Sequence of chain 2.A:
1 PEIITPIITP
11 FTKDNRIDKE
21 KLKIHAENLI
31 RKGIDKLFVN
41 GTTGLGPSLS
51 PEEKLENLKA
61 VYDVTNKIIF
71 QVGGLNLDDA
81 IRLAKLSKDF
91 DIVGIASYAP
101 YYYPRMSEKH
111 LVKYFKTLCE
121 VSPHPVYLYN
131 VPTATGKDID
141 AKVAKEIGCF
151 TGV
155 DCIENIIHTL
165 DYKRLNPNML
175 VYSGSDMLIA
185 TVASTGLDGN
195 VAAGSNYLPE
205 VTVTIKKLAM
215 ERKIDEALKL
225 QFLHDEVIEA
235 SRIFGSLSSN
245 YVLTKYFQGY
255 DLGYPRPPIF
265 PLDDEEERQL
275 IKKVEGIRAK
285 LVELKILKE

Binding-site contacts:
Ligand atom O4 contacts residue TYR129 of chain 2.A at 3.3 Å (h-bond).
Ligand atom O5 contacts residue THR43 of chain 2.A at 3.6 Å.
Ligand atom O2 contacts residue TYR129 of chain 2.A at 2.2 Å (h-bond).
Ligand atom O6 contacts residue THR42 of chain 2.A at 3.3 Å.
Ligand atom C6 contacts residue KPI154 of chain 2.A at 4.1 Å.
Ligand atom O1 contacts residue TYR129 of chain 2.A at 3.6 Å (h-bond).
Ligand atom C3 contacts residue THR43 of chain 2.A at 4.0 Å.
Ligand atom C2 contacts residue TYR129 of chain 2.A at 3.8 Å (hydrophobic).
Ligand atom O2 contacts residue GLY41 of chain 2.A at 4.1 Å.
Ligand atom O2 contacts residue THR42 of chain 2.A at 3.8 Å.
Ligand atom O1 contacts residue PRO6 of chain 2.A at 3.3 Å.
Ligand atom C1 contacts residue TYR129 of chain 2.A at 2.9 Å (hydrophobic).
Ligand atom O5 contacts residue KPI154 of chain 2.A at 3.1 Å.
Ligand atom C5 contacts residue KPI154 of chain 2.A at 2.8 Å.
Ligand atom O1 contacts residue THR42 of chain 2.A at 3.5 Å.
Ligand atom C2 contacts residue KPI154 of chain 2.A at 0.2 Å.
Ligand atom C1 contacts residue THR42 of chain 2.A at 4.0 Å.
Ligand atom C5 contacts residue THR43 of chain 2.A at 4.0 Å.
Ligand atom C3 contacts residue GLY178 of chain 2.A at 4.1 Å.
Ligand atom C2 contacts residue VAL195 of chain 2.A at 4.1 Å (hydrophobic).
Ligand atom O2 contacts residue PHE38 of chain 2.A at 4.1 Å.
Ligand atom O1 contacts residue THR43 of chain 2.A at 2.7 Å (h-bond).
Ligand atom O5 contacts residue ALA197 of chain 2.A at 3.8 Å.
Ligand atom C4 contacts residue CYS156 of chain 2.A at 4.3 Å (hydrophobic).
Ligand atom C1 contacts residue KPI154 of chain 2.A at 0.1 Å.
Ligand atom C4 contacts residue KPI154 of chain 2.A at 1.6 Å.
Ligand atom C2 contacts residue PRO6 of chain 2.A at 4.2 Å (hydrophobic).
Ligand atom O1 contacts residue KPI154 of chain 2.A at 0.1 Å (h-bond).
Ligand atom C3 contacts residue KPI154 of chain 2.A at 0.2 Å.
Ligand atom C1 contacts residue PRO6 of chain 2.A at 3.6 Å (hydrophobic).
Ligand atom C3 contacts residue VAL195 of chain 2.A at 4.3 Å (hydrophobic).
Ligand atom C6 contacts residue THR42 of chain 2.A at 3.9 Å.
Ligand atom O2 contacts residue PRO6 of chain 2.A at 3.9 Å.
Ligand atom C5 contacts residue THR42 of chain 2.A at 3.6 Å.
Ligand atom C1 contacts residue THR43 of chain 2.A at 3.9 Å.
Ligand atom O4 contacts residue CYS156 of chain 2.A at 3.6 Å (h-bond).
Ligand atom O4 contacts residue THR42 of chain 2.A at 3.4 Å (h-bond).
Ligand atom O4 contacts residue KPI154 of chain 2.A at 2.4 Å.
Ligand atom O2 contacts residue KPI154 of chain 2.A at 0.3 Å (h-bond).
Ligand atom O6 contacts residue PRO104 of chain 1.B at 3.7 Å.

Sequence of chain 1.B:
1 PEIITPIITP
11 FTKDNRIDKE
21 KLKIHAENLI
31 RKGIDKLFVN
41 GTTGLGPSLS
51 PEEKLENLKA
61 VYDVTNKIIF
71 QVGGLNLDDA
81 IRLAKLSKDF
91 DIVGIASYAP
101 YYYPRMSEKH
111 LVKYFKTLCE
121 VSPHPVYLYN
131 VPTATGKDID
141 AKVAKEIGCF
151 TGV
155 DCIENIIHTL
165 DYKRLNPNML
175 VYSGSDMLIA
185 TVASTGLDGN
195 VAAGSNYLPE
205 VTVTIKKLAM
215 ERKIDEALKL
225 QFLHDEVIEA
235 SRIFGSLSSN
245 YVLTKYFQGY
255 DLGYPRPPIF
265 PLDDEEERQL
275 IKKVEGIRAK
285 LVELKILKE

This small molecule binds to this protein.
Small molecule (SMILES): O=C(O)[C@@H](O)C[C@H](O)[C@H](O)CO